The protein below binds the small molecule below.
Small molecule (SMILES): COc1cccc(-c2cccc([C@]3(C)CC(=O)N(C)C(N)=N3)c2)c1

Binding-site contacts:
Ligand atom C8 contacts residue LEU93 of chain 2.A at 3.8 Å (hydrophobic).
Ligand atom C4 contacts residue THR295 of chain 2.A at 3.9 Å.
Ligand atom N25 contacts residue ASP95 of chain 2.A at 2.8 Å (salt-bridge).
Ligand atom C5 contacts residue GLY74 of chain 2.A at 3.5 Å.
Ligand atom O2 contacts residue GLY76 of chain 2.A at 3.2 Å.
Ligand atom C23 contacts residue ASP95 of chain 2.A at 3.6 Å.
Ligand atom C5 contacts residue GLN136 of chain 1.A at 3.9 Å.
Ligand atom C4 contacts residue GLY74 of chain 2.A at 3.5 Å.
Ligand atom C1 contacts residue GLY76 of chain 2.A at 3.2 Å.
Ligand atom C4 contacts residue SER73 of chain 2.A at 4.0 Å.
Ligand atom C11 contacts residue PHE171 of chain 2.A at 3.7 Å (hydrophobic).
Ligand atom O2 contacts residue SER292 of chain 2.A at 3.5 Å (h-bond).
Ligand atom N24 contacts residue GLY293 of chain 2.A at 3.9 Å.
Ligand atom C15 contacts residue TYR134 of chain 2.A at 3.5 Å (hydrophobic).
Ligand atom C26 contacts residue GLY293 of chain 2.A at 3.5 Å.
Ligand atom C3 contacts residue GLY76 of chain 2.A at 3.6 Å.
Ligand atom N24 contacts residue ASP291 of chain 2.A at 2.6 Å (salt-bridge).
Ligand atom C23 contacts residue GLY293 of chain 2.A at 3.8 Å.
Ligand atom N24 contacts residue GLY97 of chain 2.A at 3.7 Å.
Ligand atom C4 contacts residue GLN75 of chain 2.A at 3.6 Å.
Ligand atom C15 contacts residue ASP95 of chain 2.A at 3.1 Å.
Ligand atom C26 contacts residue LEU93 of chain 2.A at 4.0 Å (hydrophobic).
Ligand atom C23 contacts residue ASP291 of chain 2.A at 3.8 Å.
Ligand atom C8 contacts residue GLY293 of chain 2.A at 2.9 Å.
Ligand atom C18 contacts residue TYR134 of chain 2.A at 3.5 Å (hydrophobic).
Ligand atom O2 contacts residue GLY293 of chain 2.A at 3.5 Å (h-bond).
Ligand atom C12 contacts residue PHE171 of chain 2.A at 3.7 Å (hydrophobic).
Ligand atom C9 contacts residue LEU93 of chain 2.A at 4.0 Å (hydrophobic).
Ligand atom C4 contacts residue GLY76 of chain 2.A at 3.4 Å.
Ligand atom C15 contacts residue SER98 of chain 2.A at 4.0 Å.
Ligand atom C1 contacts residue SER73 of chain 2.A at 2.9 Å.
Ligand atom C22 contacts residue THR294 of chain 2.A at 3.2 Å.
Ligand atom C15 contacts residue ILE181 of chain 2.A at 3.4 Å (hydrophobic).
Ligand atom C1 contacts residue SER292 of chain 2.A at 3.6 Å.
Ligand atom N24 contacts residue ASP95 of chain 2.A at 2.8 Å (salt-bridge).
Ligand atom C14 contacts residue ASP95 of chain 2.A at 3.5 Å.
Ligand atom C3 contacts residue GLY293 of chain 2.A at 3.4 Å.
Ligand atom C22 contacts residue ASP291 of chain 2.A at 3.6 Å.
Ligand atom C7 contacts residue GLY293 of chain 2.A at 3.6 Å.
Ligand atom C1 contacts residue THR295 of chain 2.A at 3.9 Å.

Sequence of chain 2.A:
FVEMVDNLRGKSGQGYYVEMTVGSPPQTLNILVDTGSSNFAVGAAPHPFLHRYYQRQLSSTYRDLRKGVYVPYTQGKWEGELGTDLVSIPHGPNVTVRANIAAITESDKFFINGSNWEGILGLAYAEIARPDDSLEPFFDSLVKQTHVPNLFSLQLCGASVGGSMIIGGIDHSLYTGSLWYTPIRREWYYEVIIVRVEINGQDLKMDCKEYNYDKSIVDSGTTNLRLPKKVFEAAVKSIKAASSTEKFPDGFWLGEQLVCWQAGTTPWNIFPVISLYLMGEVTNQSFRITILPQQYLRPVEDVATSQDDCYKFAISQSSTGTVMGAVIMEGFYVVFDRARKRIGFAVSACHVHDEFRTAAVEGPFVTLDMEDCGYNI

Sequence of chain 1.A:
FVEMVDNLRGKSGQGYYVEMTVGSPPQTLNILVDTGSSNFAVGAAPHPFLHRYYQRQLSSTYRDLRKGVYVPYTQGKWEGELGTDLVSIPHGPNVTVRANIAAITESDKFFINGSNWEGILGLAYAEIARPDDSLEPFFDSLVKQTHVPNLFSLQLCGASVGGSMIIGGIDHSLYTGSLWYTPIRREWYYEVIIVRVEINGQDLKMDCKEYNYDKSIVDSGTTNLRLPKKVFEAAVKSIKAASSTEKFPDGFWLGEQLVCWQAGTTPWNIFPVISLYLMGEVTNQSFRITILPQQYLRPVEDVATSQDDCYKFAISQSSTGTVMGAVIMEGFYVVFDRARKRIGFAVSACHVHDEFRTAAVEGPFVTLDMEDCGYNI